Sequence of chain 1.A:
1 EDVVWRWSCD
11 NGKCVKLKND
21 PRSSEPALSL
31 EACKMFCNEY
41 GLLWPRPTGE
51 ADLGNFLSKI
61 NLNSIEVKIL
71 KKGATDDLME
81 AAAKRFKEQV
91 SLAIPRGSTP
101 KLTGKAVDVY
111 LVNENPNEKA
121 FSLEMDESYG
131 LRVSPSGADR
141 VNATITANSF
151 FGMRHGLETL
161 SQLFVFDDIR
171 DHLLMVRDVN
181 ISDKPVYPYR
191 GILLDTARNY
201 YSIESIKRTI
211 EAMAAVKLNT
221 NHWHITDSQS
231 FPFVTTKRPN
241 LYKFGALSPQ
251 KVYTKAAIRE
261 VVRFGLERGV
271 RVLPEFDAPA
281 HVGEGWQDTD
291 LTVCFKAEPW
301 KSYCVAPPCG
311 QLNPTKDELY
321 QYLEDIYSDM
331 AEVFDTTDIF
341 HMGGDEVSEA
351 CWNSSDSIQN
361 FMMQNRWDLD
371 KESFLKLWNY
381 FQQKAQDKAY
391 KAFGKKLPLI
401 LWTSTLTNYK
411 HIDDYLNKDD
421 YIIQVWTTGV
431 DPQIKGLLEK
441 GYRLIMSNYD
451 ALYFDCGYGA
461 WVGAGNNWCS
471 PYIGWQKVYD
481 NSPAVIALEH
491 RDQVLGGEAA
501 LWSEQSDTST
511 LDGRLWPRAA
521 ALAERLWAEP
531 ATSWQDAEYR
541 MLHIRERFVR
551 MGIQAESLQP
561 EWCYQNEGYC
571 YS

The protein below binds the small molecule below.
Small molecule (SMILES): CC(=O)N[C@@H]1[C@@H](O)[C@H](O)[C@@H](CO)O[C@H]1O

Binding-site contacts:
Ligand atom C5 contacts residue ASN142 of chain 1.A at 4.3 Å.
Ligand atom C2 contacts residue ASN142 of chain 1.A at 3.9 Å.
Ligand atom C6 contacts residue ARG132 of chain 1.A at 3.9 Å.
Ligand atom O5 contacts residue ASN142 of chain 1.A at 3.1 Å (h-bond).
Ligand atom C8 contacts residue ASN142 of chain 1.A at 3.8 Å.
Ligand atom C5 contacts residue THR144 of chain 1.A at 3.9 Å.
Ligand atom O5 contacts residue THR144 of chain 1.A at 3.7 Å.
Ligand atom C1 contacts residue ASN142 of chain 1.A at 3.0 Å.
Ligand atom O6 contacts residue ARG132 of chain 1.A at 3.5 Å (salt-bridge).
Ligand atom O7 contacts residue ASN142 of chain 1.A at 3.4 Å (h-bond).
Ligand atom C8 contacts residue TYR110 of chain 1.A at 4.1 Å (hydrophobic).
Ligand atom N2 contacts residue ASN142 of chain 1.A at 3.5 Å (h-bond).
Ligand atom C1 contacts residue THR144 of chain 1.A at 3.5 Å.
Ligand atom C7 contacts residue ASN142 of chain 1.A at 3.3 Å.